Binding-site contacts:
Ligand atom O4 contacts residue PRO261 of chain 1.B at 3.4 Å.
Ligand atom N1 contacts residue GLU239 of chain 1.B at 3.5 Å.
Ligand atom N3 contacts residue ASP260 of chain 1.B at 2.5 Å (salt-bridge).
Ligand atom O7 contacts residue THR111 of chain 1.B at 3.0 Å (h-bond).
Ligand atom C12 contacts residue PHE204 of chain 1.B at 3.7 Å (hydrophobic).
Ligand atom N2 contacts residue TRP110 of chain 1.B at 3.4 Å.
Ligand atom C13 contacts residue PHE204 of chain 1.B at 3.1 Å (hydrophobic).
Ligand atom C5 contacts residue GLN116 of chain 1.B at 3.7 Å.
Ligand atom NA2 contacts residue ASP260 of chain 1.B at 2.6 Å (salt-bridge).
Ligand atom O7 contacts residue ARG40 of chain 1.B at 2.9 Å (salt-bridge).
Ligand atom C16 contacts residue ARG108 of chain 1.B at 3.4 Å.
Ligand atom N3 contacts residue LYS262 of chain 1.B at 3.4 Å.
Ligand atom O6 contacts residue GLN116 of chain 1.B at 2.8 Å (h-bond).
Ligand atom O4 contacts residue ASP260 of chain 1.B at 3.1 Å (salt-bridge).
Ligand atom C4 contacts residue ASP260 of chain 1.B at 3.2 Å.
Ligand atom CG contacts residue PHE109 of chain 1.B at 3.4 Å (hydrophobic).
Ligand atom O2 contacts residue PHE109 of chain 1.B at 3.0 Å (h-bond).
Ligand atom C13 contacts residue TYR238 of chain 1.B at 3.2 Å (hydrophobic).
Ligand atom C7 contacts residue TYR238 of chain 1.B at 3.4 Å (hydrophobic).
Ligand atom CB contacts residue ARG40 of chain 1.B at 3.4 Å.
Ligand atom N1 contacts residue LEU240 of chain 1.B at 3.0 Å (h-bond).
Ligand atom O2 contacts residue ARG108 of chain 1.B at 3.5 Å.
Ligand atom C2 contacts residue LEU240 of chain 1.B at 3.6 Å (hydrophobic).
Ligand atom O6 contacts residue ARG36 of chain 1.B at 3.4 Å (salt-bridge).
Ligand atom C2 contacts residue ASP260 of chain 1.B at 3.2 Å.
Ligand atom C1 contacts residue TYR137 of chain 1.B at 3.5 Å (hydrophobic).
Ligand atom C12 contacts residue TYR238 of chain 1.B at 3.1 Å (hydrophobic).
Ligand atom O7 contacts residue TRP110 of chain 1.B at 3.6 Å.
Ligand atom O6 contacts residue THR111 of chain 1.B at 3.6 Å.
Ligand atom NA2 contacts residue LEU240 of chain 1.B at 2.6 Å (h-bond).
Ligand atom C14 contacts residue PHE204 of chain 1.B at 3.5 Å (hydrophobic).
Ligand atom C1 contacts residue TRP110 of chain 1.B at 3.4 Å (hydrophobic).
Ligand atom N8 contacts residue TYR238 of chain 1.B at 2.6 Å (h-bond).
Ligand atom N contacts residue PHE109 of chain 1.B at 3.0 Å (h-bond).
Ligand atom C16 contacts residue PHE109 of chain 1.B at 3.2 Å (hydrophobic).
Ligand atom CB contacts residue PHE109 of chain 1.B at 3.5 Å (hydrophobic).
Ligand atom O4 contacts residue TYR137 of chain 1.B at 3.1 Å (h-bond).
Ligand atom O contacts residue TYR238 of chain 1.B at 3.5 Å (h-bond).
Ligand atom CD contacts residue ARG40 of chain 1.B at 3.5 Å.
Ligand atom OE2 contacts residue ARG40 of chain 1.B at 2.5 Å (salt-bridge).

Sequence of chain 1.B:
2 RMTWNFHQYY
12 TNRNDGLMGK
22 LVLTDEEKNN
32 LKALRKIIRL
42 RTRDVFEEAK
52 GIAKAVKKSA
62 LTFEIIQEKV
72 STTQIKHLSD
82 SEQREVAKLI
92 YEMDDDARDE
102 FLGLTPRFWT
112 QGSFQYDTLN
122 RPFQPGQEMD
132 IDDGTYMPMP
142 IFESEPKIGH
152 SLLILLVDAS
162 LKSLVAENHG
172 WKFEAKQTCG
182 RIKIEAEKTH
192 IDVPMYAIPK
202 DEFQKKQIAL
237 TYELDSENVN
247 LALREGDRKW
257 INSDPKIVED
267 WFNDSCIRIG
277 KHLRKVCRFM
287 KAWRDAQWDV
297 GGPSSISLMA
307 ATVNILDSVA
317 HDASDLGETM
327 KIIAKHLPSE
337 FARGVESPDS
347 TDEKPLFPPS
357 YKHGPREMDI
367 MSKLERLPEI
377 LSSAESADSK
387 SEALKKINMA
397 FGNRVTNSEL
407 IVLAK

The small molecule below binds the protein below.
Small molecule (SMILES): CN1c2c([nH]c(N)nc2=O)NC[C@@H]1CNc1ccc(C(=O)N[C@@H](CCC(=O)N[C@@H](CCC(=O)O)C(=O)O)C(=O)O)cc1